This small molecule binds to this protein.
Small molecule (SMILES): COc1cc2c(Oc3ccc4c(c3F)CC(C)=N4)ncnc2cc1OCCCN1CCCC1

Binding-site contacts:
Ligand atom C15 contacts residue HIS111 of chain 1.D at 3.4 Å.
Ligand atom C02 contacts residue TRP168 of chain 1.D at 4.1 Å (hydrophobic).
Ligand atom C05 contacts residue ARG113 of chain 1.D at 4.5 Å.
Ligand atom C06 contacts residue MET89 of chain 1.D at 4.4 Å (hydrophobic).
Ligand atom C14 contacts residue TRP168 of chain 1.D at 3.3 Å (hydrophobic).
Ligand atom C15 contacts residue ALA112 of chain 1.D at 4.2 Å (hydrophobic).
Ligand atom C19 contacts residue ARG113 of chain 1.D at 4.2 Å.
Ligand atom C06 contacts residue TRP168 of chain 1.D at 3.7 Å (hydrophobic).
Ligand atom C10 contacts residue HIS111 of chain 1.D at 4.1 Å.
Ligand atom C03 contacts residue TRP168 of chain 1.D at 4.1 Å (hydrophobic).
Ligand atom N03 contacts residue TRP168 of chain 1.D at 3.2 Å.
Ligand atom C10 contacts residue ARG113 of chain 1.D at 3.8 Å.
Ligand atom C09 contacts residue ARG113 of chain 1.D at 4.4 Å.
Ligand atom C03 contacts residue MET89 of chain 1.D at 3.8 Å (hydrophobic).
Ligand atom C12 contacts residue MET89 of chain 1.D at 4.1 Å (hydrophobic).
Ligand atom N02 contacts residue TRP168 of chain 1.D at 3.5 Å.
Ligand atom N02 contacts residue ARG113 of chain 1.D at 4.2 Å.
Ligand atom C08 contacts residue MET89 of chain 1.D at 3.5 Å (hydrophobic).
Ligand atom C07 contacts residue ARG113 of chain 1.D at 4.0 Å.
Ligand atom C04 contacts residue ARG113 of chain 1.D at 3.8 Å.
Ligand atom C02 contacts residue MET89 of chain 1.D at 3.6 Å (hydrophobic).
Ligand atom O01 contacts residue MET89 of chain 1.D at 3.7 Å.
Ligand atom C11 contacts residue TRP168 of chain 1.D at 4.3 Å (hydrophobic).
Ligand atom N01 contacts residue ARG113 of chain 1.D at 3.9 Å.
Ligand atom C15 contacts residue ARG113 of chain 1.D at 3.6 Å.
Ligand atom C04 contacts residue HIS111 of chain 1.D at 3.4 Å.
Ligand atom C01 contacts residue ARG113 of chain 1.D at 4.2 Å.
Ligand atom C16 contacts residue ARG113 of chain 1.D at 3.5 Å.
Ligand atom C15 contacts residue GLY88 of chain 1.D at 3.4 Å.
Ligand atom C16 contacts residue GLY88 of chain 1.D at 3.6 Å.
Ligand atom N01 contacts residue HIS111 of chain 1.D at 2.9 Å (h-bond).

Sequence of chain 1.D:
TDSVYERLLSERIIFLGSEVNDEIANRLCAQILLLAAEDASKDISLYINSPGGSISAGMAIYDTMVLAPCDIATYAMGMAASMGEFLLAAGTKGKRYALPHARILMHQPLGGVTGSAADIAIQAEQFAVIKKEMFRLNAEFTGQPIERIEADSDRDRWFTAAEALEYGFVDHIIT